Sequence of chain 1.A:
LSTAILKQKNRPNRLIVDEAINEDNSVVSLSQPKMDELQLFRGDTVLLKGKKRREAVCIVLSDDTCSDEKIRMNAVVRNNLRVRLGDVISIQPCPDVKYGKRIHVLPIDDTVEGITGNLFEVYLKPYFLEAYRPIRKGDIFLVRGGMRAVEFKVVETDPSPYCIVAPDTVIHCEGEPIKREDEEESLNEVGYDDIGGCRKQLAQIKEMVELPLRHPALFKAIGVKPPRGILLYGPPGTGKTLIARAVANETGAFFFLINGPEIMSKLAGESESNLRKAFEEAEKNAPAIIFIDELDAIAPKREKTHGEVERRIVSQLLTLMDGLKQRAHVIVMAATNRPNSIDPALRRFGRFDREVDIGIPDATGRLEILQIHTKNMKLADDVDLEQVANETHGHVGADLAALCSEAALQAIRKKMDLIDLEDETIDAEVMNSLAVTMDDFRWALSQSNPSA

Sequence of chain 1.B:
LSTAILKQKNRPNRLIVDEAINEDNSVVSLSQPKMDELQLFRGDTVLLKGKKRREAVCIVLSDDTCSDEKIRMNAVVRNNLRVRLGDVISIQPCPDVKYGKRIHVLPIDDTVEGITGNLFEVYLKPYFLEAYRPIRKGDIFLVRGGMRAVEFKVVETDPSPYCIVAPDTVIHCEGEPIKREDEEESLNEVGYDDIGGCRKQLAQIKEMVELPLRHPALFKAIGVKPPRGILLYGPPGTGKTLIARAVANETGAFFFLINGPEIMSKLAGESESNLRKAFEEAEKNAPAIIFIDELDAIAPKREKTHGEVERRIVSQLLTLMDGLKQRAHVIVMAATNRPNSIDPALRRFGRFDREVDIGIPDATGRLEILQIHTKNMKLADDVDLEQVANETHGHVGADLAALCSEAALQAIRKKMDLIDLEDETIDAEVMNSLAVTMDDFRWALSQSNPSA

Binding-site contacts:
Ligand atom O1B contacts residue MG1 of chain 1.H at 1.9 Å.
Ligand atom O2' contacts residue HIS384 of chain 1.A at 3.0 Å (h-bond).
Ligand atom O2A contacts residue THR252 of chain 1.A at 3.2 Å (h-bond).
Ligand atom PB contacts residue MG1 of chain 1.H at 3.1 Å.
Ligand atom O2B contacts residue THR249 of chain 1.A at 3.0 Å (h-bond).
Ligand atom N7 contacts residue GLY250 of chain 1.A at 3.5 Å (h-bond).
Ligand atom O4' contacts residue ALA409 of chain 1.A at 3.3 Å.
Ligand atom N1 contacts residue ILE380 of chain 1.A at 3.5 Å.
Ligand atom O2G contacts residue MG1 of chain 1.H at 1.8 Å.
Ligand atom C8 contacts residue ALA409 of chain 1.A at 3.4 Å (hydrophobic).
Ligand atom PG contacts residue MG1 of chain 1.H at 3.0 Å.
Ligand atom O2B contacts residue GLY250 of chain 1.A at 2.8 Å (h-bond).
Ligand atom O3B contacts residue MG1 of chain 1.H at 3.3 Å.
Ligand atom O3B contacts residue LYS251 of chain 1.A at 3.0 Å (salt-bridge).
Ligand atom N7 contacts residue GLY408 of chain 1.A at 3.4 Å.
Ligand atom O3B contacts residue GLY248 of chain 1.A at 2.8 Å (h-bond).
Ligand atom O1B contacts residue THR252 of chain 1.A at 2.7 Å (h-bond).
Ligand atom N7 contacts residue GLY248 of chain 1.A at 3.4 Å (h-bond).
Ligand atom O3G contacts residue LYS251 of chain 1.A at 2.8 Å (salt-bridge).
Ligand atom O2A contacts residue LEU253 of chain 1.A at 3.0 Å (h-bond).
Ligand atom N1 contacts residue GLY207 of chain 1.A at 3.0 Å (h-bond).
Ligand atom PB contacts residue LYS251 of chain 1.A at 3.4 Å.
Ligand atom S1G contacts residue PRO247 of chain 1.A at 3.4 Å.
Ligand atom N3 contacts residue LEU253 of chain 1.A at 3.5 Å.
Ligand atom N6 contacts residue THR249 of chain 1.A at 3.1 Å (h-bond).
Ligand atom C8 contacts residue GLY248 of chain 1.A at 3.2 Å.
Ligand atom S1G contacts residue GLY248 of chain 1.A at 3.4 Å (h-bond).
Ligand atom C8 contacts residue GLY408 of chain 1.A at 3.4 Å.
Ligand atom S1G contacts residue ARG359 of chain 1.B at 3.3 Å.
Ligand atom N7 contacts residue THR249 of chain 1.A at 3.0 Å (h-bond).
Ligand atom O2A contacts residue LYS251 of chain 1.A at 3.3 Å (salt-bridge).
Ligand atom O3G contacts residue ASN348 of chain 1.A at 2.7 Å (h-bond).
Ligand atom C2 contacts residue ASP205 of chain 1.A at 3.5 Å.
Ligand atom O2A contacts residue GLY250 of chain 1.A at 3.2 Å.
Ligand atom O2B contacts residue LYS251 of chain 1.A at 2.7 Å (salt-bridge).
Ligand atom N6 contacts residue ILE206 of chain 1.A at 3.4 Å.
Ligand atom C6 contacts residue GLY207 of chain 1.A at 3.4 Å.
Ligand atom N6 contacts residue GLY207 of chain 1.A at 2.7 Å (h-bond).
Ligand atom O3A contacts residue GLY248 of chain 1.A at 3.2 Å.
Ligand atom PG contacts residue LYS251 of chain 1.A at 3.5 Å.

This protein binds this small molecule.
Small molecule (SMILES): Nc1ncnc2c1ncn2[C@@H]1O[C@H](COP(=O)(O)OP(=O)(O)OP(O)(O)=S)[C@@H](O)[C@H]1O